Binding-site contacts:
Ligand atom N2 contacts residue LEU124 of chain 1.B at 3.6 Å.
Ligand atom O3A contacts residue LYS20 of chain 1.B at 3.6 Å.
Ligand atom PB contacts residue LYS20 of chain 1.B at 3.5 Å.
Ligand atom C4 contacts residue PHE32 of chain 1.B at 3.5 Å (hydrophobic).
Ligand atom O3A contacts residue GLY19 of chain 1.B at 3.2 Å (h-bond).
Ligand atom O6 contacts residue ASN120 of chain 1.B at 3.4 Å (h-bond).
Ligand atom O1B contacts residue GLY17 of chain 1.B at 3.4 Å (h-bond).
Ligand atom N7 contacts residue ASN120 of chain 1.B at 3.0 Å (h-bond).
Ligand atom O2A contacts residue SER21 of chain 1.B at 3.6 Å (h-bond).
Ligand atom O6 contacts residue LYS121 of chain 1.B at 3.3 Å.
Ligand atom O1G contacts residue GLY17 of chain 1.B at 3.2 Å (h-bond).
Ligand atom O2B contacts residue SER21 of chain 1.B at 3.0 Å (h-bond).
Ligand atom O6 contacts residue ALA150 of chain 1.B at 2.9 Å (h-bond).
Ligand atom O6 contacts residue ASP123 of chain 1.B at 3.3 Å (salt-bridge).
Ligand atom PB contacts residue MG1 of chain 1.V at 3.4 Å.
Ligand atom C6 contacts residue LYS121 of chain 1.B at 3.6 Å.
Ligand atom N2 contacts residue ASP123 of chain 1.B at 3.1 Å (salt-bridge).
Ligand atom N3B contacts residue MG1 of chain 1.V at 3.4 Å.
Ligand atom O4' contacts residue LYS121 of chain 1.B at 3.1 Å (salt-bridge).
Ligand atom O2B contacts residue LYS20 of chain 1.B at 3.5 Å (salt-bridge).
Ligand atom O6 contacts residue LYS151 of chain 1.B at 3.5 Å (salt-bridge).
Ligand atom O1B contacts residue GLY19 of chain 1.B at 3.2 Å (h-bond).
Ligand atom O1B contacts residue VAL18 of chain 1.B at 3.3 Å (h-bond).
Ligand atom O3A contacts residue GLY17 of chain 1.B at 3.5 Å.
Ligand atom C5' contacts residue GLY17 of chain 1.B at 3.6 Å.
Ligand atom O2G contacts residue MG1 of chain 1.V at 2.0 Å.
Ligand atom N3B contacts residue GLY17 of chain 1.B at 3.3 Å (h-bond).
Ligand atom O1B contacts residue LYS20 of chain 1.B at 2.7 Å (salt-bridge).
Ligand atom O1G contacts residue LYS20 of chain 1.B at 2.7 Å (salt-bridge).
Ligand atom C5 contacts residue ASN120 of chain 1.B at 3.6 Å.
Ligand atom N1 contacts residue ASP123 of chain 1.B at 2.8 Å (salt-bridge).
Ligand atom O6 contacts residue SER149 of chain 1.B at 3.4 Å.
Ligand atom O1G contacts residue GLY64 of chain 1.B at 3.1 Å.
Ligand atom O2B contacts residue MG1 of chain 1.V at 2.3 Å.
Ligand atom O2' contacts residue PHE32 of chain 1.B at 3.2 Å.
Ligand atom O1G contacts residue VAL16 of chain 1.B at 3.5 Å.
Ligand atom O2A contacts residue GLY19 of chain 1.B at 3.5 Å.
Ligand atom C6 contacts residue ASP123 of chain 1.B at 3.5 Å.
Ligand atom PG contacts residue MG1 of chain 1.V at 3.2 Å.
Ligand atom O2A contacts residue ALA22 of chain 1.B at 2.9 Å (h-bond).

This small molecule binds to this protein.
Small molecule (SMILES): Nc1nc2c(ncn2[C@@H]2O[C@H](CO[P](=O)(O)O[P](=O)(O)NP(=O)(O)O)[C@@H](O)[C@H]2O)c(=O)[nH]1

Sequence of chain 1.B:
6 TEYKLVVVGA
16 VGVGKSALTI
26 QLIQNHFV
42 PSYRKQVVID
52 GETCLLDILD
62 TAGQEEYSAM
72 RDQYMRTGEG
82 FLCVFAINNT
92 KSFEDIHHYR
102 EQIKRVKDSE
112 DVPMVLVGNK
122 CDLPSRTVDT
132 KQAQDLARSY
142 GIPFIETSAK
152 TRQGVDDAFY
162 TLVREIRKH